This small molecule binds to this protein.
Small molecule (SMILES): C[C@@H]1O[C@@H](O)[C@@H](O)[C@H](O)[C@@H]1O

Sequence of chain 1.A:
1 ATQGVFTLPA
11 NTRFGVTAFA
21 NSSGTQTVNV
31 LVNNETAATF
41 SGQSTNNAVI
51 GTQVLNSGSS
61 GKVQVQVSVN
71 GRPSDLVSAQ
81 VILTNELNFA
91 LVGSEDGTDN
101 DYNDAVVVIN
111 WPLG

Sequence of chain 1.B:
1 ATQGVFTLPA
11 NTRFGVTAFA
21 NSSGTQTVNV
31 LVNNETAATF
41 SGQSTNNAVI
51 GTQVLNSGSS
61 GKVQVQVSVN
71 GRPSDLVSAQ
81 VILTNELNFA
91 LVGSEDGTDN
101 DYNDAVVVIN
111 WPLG

Binding-site contacts:
Ligand atom O4 contacts residue CA1 of chain 1.H at 2.5 Å.
Ligand atom O1 contacts residue FUL1 of chain 1.E at 1.5 Å.
Ligand atom C2 contacts residue CA1 of chain 1.H at 3.6 Å.
Ligand atom O2 contacts residue ASP99 of chain 1.A at 3.5 Å (salt-bridge).
Ligand atom O3 contacts residue CA1 of chain 1.H at 2.5 Å.
Ligand atom O2 contacts residue GLU95 of chain 1.A at 3.4 Å (salt-bridge).
Ligand atom O4 contacts residue GLY114 of chain 1.B at 2.5 Å (h-bond).
Ligand atom C4 contacts residue GLY114 of chain 1.B at 3.4 Å.
Ligand atom C1 contacts residue SER22 of chain 1.A at 3.0 Å.
Ligand atom C2 contacts residue SER22 of chain 1.A at 3.6 Å.
Ligand atom C3 contacts residue ASP99 of chain 1.A at 3.2 Å.
Ligand atom O4 contacts residue FUL1 of chain 1.E at 0.0 Å (h-bond).
Ligand atom C6 contacts residue GLY114 of chain 1.B at 3.7 Å.
Ligand atom O4 contacts residue ASN21 of chain 1.A at 3.1 Å (h-bond).
Ligand atom C5 contacts residue FUL1 of chain 1.E at 0.0 Å.
Ligand atom C4 contacts residue CA1 of chain 1.H at 3.4 Å.
Ligand atom O2 contacts residue FUL1 of chain 1.E at 0.0 Å (h-bond).
Ligand atom O2 contacts residue ASP104 of chain 1.A at 3.3 Å (salt-bridge).
Ligand atom C1 contacts residue FUL1 of chain 1.E at 0.0 Å.
Ligand atom O5 contacts residue SER22 of chain 1.A at 3.4 Å (h-bond).
Ligand atom C4 contacts residue FUL1 of chain 1.E at 0.0 Å.
Ligand atom C3 contacts residue FUL1 of chain 1.E at 0.0 Å.
Ligand atom O3 contacts residue ASP101 of chain 1.A at 2.9 Å (salt-bridge).
Ligand atom C3 contacts residue CA1 of chain 1.H at 3.4 Å.
Ligand atom O3 contacts residue FUL1 of chain 1.E at 0.0 Å (h-bond).
Ligand atom O5 contacts residue SER23 of chain 1.A at 2.9 Å (h-bond).
Ligand atom O3 contacts residue ASP104 of chain 1.A at 3.2 Å (salt-bridge).
Ligand atom C2 contacts residue CA1 of chain 1.G at 3.2 Å.
Ligand atom O3 contacts residue CA1 of chain 1.G at 2.6 Å.
Ligand atom C3 contacts residue CA1 of chain 1.G at 3.3 Å.
Ligand atom C2 contacts residue ASP96 of chain 1.A at 3.5 Å.
Ligand atom O4 contacts residue SER22 of chain 1.A at 3.4 Å.
Ligand atom C1 contacts residue ASP96 of chain 1.A at 3.6 Å.
Ligand atom O2 contacts residue ASP96 of chain 1.A at 2.8 Å (salt-bridge).
Ligand atom O5 contacts residue FUL1 of chain 1.E at 0.0 Å (h-bond).
Ligand atom C6 contacts residue FUL1 of chain 1.E at 0.0 Å.
Ligand atom C2 contacts residue FUL1 of chain 1.E at 0.0 Å.
Ligand atom C2 contacts residue ASP104 of chain 1.A at 3.1 Å.
Ligand atom O3 contacts residue ASP99 of chain 1.A at 2.4 Å (salt-bridge).
Ligand atom O2 contacts residue CA1 of chain 1.G at 2.5 Å.